Sequence of chain 1.C:
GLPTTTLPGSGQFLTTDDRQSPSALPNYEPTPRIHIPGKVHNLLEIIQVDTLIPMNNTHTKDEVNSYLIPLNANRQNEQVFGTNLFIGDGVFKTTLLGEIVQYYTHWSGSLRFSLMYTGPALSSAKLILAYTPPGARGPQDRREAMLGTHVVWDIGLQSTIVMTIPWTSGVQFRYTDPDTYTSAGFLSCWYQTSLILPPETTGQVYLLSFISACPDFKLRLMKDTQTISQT

Sequence of chain 5.A:
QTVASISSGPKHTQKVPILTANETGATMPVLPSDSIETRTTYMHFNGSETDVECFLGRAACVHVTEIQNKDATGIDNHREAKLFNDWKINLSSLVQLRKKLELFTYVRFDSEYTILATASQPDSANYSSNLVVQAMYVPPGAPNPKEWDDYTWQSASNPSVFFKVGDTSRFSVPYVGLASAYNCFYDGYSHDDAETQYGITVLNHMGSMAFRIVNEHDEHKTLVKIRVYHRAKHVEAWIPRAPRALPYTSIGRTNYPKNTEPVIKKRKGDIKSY

Binding-site contacts:
Ligand atom C15 contacts residue TYR197 of chain 5.A at 3.8 Å (hydrophobic).
Ligand atom C01 contacts residue PHE186 of chain 5.A at 2.8 Å (hydrophobic).
Ligand atom C12 contacts residue TYR197 of chain 5.A at 3.5 Å (hydrophobic).
Ligand atom C01 contacts residue MET224 of chain 5.A at 3.7 Å (hydrophobic).
Ligand atom N13 contacts residue GOL1 of chain 5.E at 3.7 Å.
Ligand atom C06 contacts residue ILE104 of chain 5.A at 3.5 Å (hydrophobic).
Ligand atom O24 contacts residue VAL191 of chain 5.A at 3.1 Å.
Ligand atom C15 contacts residue SER126 of chain 5.A at 3.5 Å.
Ligand atom O16 contacts residue TYR128 of chain 5.A at 2.9 Å (h-bond).
Ligand atom C09 contacts residue MET221 of chain 5.A at 3.9 Å (hydrophobic).
Ligand atom O20 contacts residue PHE186 of chain 5.A at 3.8 Å.
Ligand atom O24 contacts residue TYR152 of chain 5.A at 3.5 Å (h-bond).
Ligand atom O02 contacts residue MET224 of chain 5.A at 3.5 Å.
Ligand atom C11 contacts residue TYR197 of chain 5.A at 3.5 Å (hydrophobic).
Ligand atom C03 contacts residue TYR128 of chain 5.A at 3.7 Å (hydrophobic).
Ligand atom O02 contacts residue TYR128 of chain 5.A at 3.8 Å.
Ligand atom C07 contacts residue TYR128 of chain 5.A at 2.9 Å (hydrophobic).
Ligand atom O16 contacts residue VAL188 of chain 5.A at 3.8 Å.
Ligand atom N13 contacts residue TYR197 of chain 5.A at 3.4 Å.
Ligand atom C15 contacts residue TYR128 of chain 5.A at 3.1 Å (hydrophobic).
Ligand atom C10 contacts residue TYR197 of chain 5.A at 3.7 Å (hydrophobic).
Ligand atom C18 contacts residue TYR152 of chain 5.A at 3.7 Å (hydrophobic).
Ligand atom C10 contacts residue MET221 of chain 5.A at 3.9 Å (hydrophobic).
Ligand atom O23 contacts residue TYR152 of chain 5.A at 3.0 Å (h-bond).
Ligand atom C17 contacts residue TYR152 of chain 5.A at 3.8 Å (hydrophobic).
Ligand atom C19 contacts residue TYR152 of chain 5.A at 3.9 Å (hydrophobic).
Ligand atom C14 contacts residue LEU106 of chain 5.A at 3.5 Å (hydrophobic).
Ligand atom O20 contacts residue TYR152 of chain 5.A at 3.7 Å.
Ligand atom C04 contacts residue TYR128 of chain 5.A at 3.4 Å (hydrophobic).
Ligand atom C01 contacts residue TYR128 of chain 5.A at 2.9 Å (hydrophobic).
Ligand atom C14 contacts residue TYR197 of chain 5.A at 3.7 Å (hydrophobic).
Ligand atom C21 contacts residue TYR152 of chain 5.A at 3.6 Å (hydrophobic).
Ligand atom N22 contacts residue VAL191 of chain 5.A at 3.9 Å.
Ligand atom C08 contacts residue TYR197 of chain 5.A at 3.9 Å (hydrophobic).
Ligand atom O23 contacts residue LEU221 of chain 1.C at 3.9 Å.
Ligand atom C06 contacts residue TYR128 of chain 5.A at 3.4 Å (hydrophobic).
Ligand atom N22 contacts residue TYR152 of chain 5.A at 3.3 Å (h-bond).
Ligand atom O23 contacts residue VAL191 of chain 5.A at 3.9 Å.
Ligand atom C08 contacts residue TYR128 of chain 5.A at 3.3 Å (hydrophobic).
Ligand atom C05 contacts residue TYR128 of chain 5.A at 3.8 Å (hydrophobic).

Sequence of chain 5.C:
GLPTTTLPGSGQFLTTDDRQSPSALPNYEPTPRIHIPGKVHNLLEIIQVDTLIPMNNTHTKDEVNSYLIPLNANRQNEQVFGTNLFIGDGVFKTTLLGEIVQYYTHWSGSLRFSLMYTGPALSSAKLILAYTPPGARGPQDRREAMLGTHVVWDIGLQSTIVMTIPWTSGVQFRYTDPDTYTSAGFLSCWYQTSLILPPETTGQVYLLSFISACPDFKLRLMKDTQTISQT

A protein and the small-molecule ligand that binds it are described below.
Small molecule (SMILES): COc1cc(CC(=O)c2ccc(C#N)cc2)c([N+](=O)[O-])cc1OC